Sequence of chain 1.C:
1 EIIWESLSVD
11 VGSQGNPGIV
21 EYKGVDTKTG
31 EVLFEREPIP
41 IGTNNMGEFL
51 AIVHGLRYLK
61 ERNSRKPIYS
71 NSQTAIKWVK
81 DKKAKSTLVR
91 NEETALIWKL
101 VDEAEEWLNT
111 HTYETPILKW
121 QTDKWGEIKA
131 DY

Binding-site contacts:
Ligand atom N1 contacts residue DC5 of chain 1.B at 2.9 Å (h-bond).
Ligand atom N6 contacts residue US34 of chain 1.B at 3.0 Å (h-bond).
Ligand atom N1 contacts residue DC5 of chain 1.B at 3.5 Å (h-bond).
Ligand atom O3' contacts residue ASN71 of chain 1.C at 3.3 Å (h-bond).
Ligand atom OP1 contacts residue ASN71 of chain 1.C at 3.3 Å.
Ligand atom C2 contacts residue DC5 of chain 1.B at 3.3 Å.
Ligand atom C2 contacts residue ASN44 of chain 1.C at 3.3 Å.
Ligand atom O4' contacts residue GLN73 of chain 1.C at 2.9 Å (h-bond).
Ligand atom O2' contacts residue GLN73 of chain 1.C at 3.0 Å (h-bond).
Ligand atom O3' contacts residue GLU48 of chain 1.C at 3.2 Å (salt-bridge).
Ligand atom C4' contacts residue ASN71 of chain 1.C at 3.4 Å.
Ligand atom O2' contacts residue GLU48 of chain 1.C at 2.8 Å (salt-bridge).
Ligand atom N2 contacts residue DC5 of chain 1.B at 2.9 Å (h-bond).
Ligand atom C2 contacts residue DG6 of chain 1.B at 3.4 Å.
Ligand atom N4 contacts residue DG3 of chain 1.B at 2.8 Å (h-bond).
Ligand atom O2' contacts residue ASN71 of chain 1.C at 2.8 Å (h-bond).
Ligand atom O3' contacts residue LYS119 of chain 1.C at 3.0 Å (salt-bridge).
Ligand atom C2 contacts residue DG3 of chain 1.B at 3.4 Å.
Ligand atom C4 contacts residue DG3 of chain 1.B at 3.5 Å.
Ligand atom N3 contacts residue DG3 of chain 1.B at 2.8 Å (h-bond).
Ligand atom N1 contacts residue US34 of chain 1.B at 2.9 Å (h-bond).
Ligand atom N1 contacts residue DG3 of chain 1.B at 3.4 Å.
Ligand atom N2 contacts residue DG6 of chain 1.B at 3.3 Å.
Ligand atom OP1 contacts residue LYS119 of chain 1.C at 2.9 Å (salt-bridge).
Ligand atom O3' contacts residue MG1 of chain 1.D at 2.5 Å.
Ligand atom N1 contacts residue DT2 of chain 1.B at 2.8 Å (h-bond).
Ligand atom N3 contacts residue DG6 of chain 1.B at 3.2 Å (h-bond).
Ligand atom OP1 contacts residue THR122 of chain 1.C at 2.6 Å (h-bond).
Ligand atom N3 contacts residue ASN44 of chain 1.C at 3.0 Å (h-bond).
Ligand atom N6 contacts residue DT2 of chain 1.B at 2.9 Å (h-bond).
Ligand atom O2 contacts residue DG3 of chain 1.B at 2.9 Å (h-bond).
Ligand atom C4 contacts residue DG6 of chain 1.B at 3.4 Å.
Ligand atom N1 contacts residue DG6 of chain 1.B at 3.4 Å (h-bond).
Ligand atom O6 contacts residue DC5 of chain 1.B at 2.8 Å (h-bond).
Ligand atom O3' contacts residue ASN71 of chain 1.C at 3.4 Å (h-bond).
Ligand atom N4 contacts residue DG6 of chain 1.B at 2.8 Å (h-bond).
Ligand atom O5' contacts residue ASN71 of chain 1.C at 3.0 Å (h-bond).
Ligand atom N3 contacts residue DG3 of chain 1.B at 3.3 Å.
Ligand atom O2 contacts residue DG6 of chain 1.B at 2.9 Å (h-bond).
Ligand atom N3 contacts residue DG6 of chain 1.B at 2.9 Å (h-bond).

This small molecule binds to this protein.
Small molecule (SMILES): Nc1ccn([C@@H]2O[C@H](CO[P](=O)(O)O[C@H]3[C@@H](O)[C@H](n4ccc(=O)[nH]c4=O)O[C@@H]3CO)[C@@H](O[P](=O)(O)OC[C@H]3O[C@@H](n4cnc5c(=O)nc(N)[nH]c54)[C@H](O)[C@@H]3O[P](=O)(O)OC[C@H]3O[C@@H](n4cnc5c(N)ncnc54)[C@H](O)[C@@H]3O[P](=O)(O)OC[C@H]3O[C@@H](n4ccc(N)nc4=O)[C@H](O)[C@@H]3O[P](=O)(O)OC[C@H]3O[C@@H](n4cnc5c(N)ncnc54)[C@H](O)[C@@H]3O)[C@H]2O)c(=O)n1